Binding-site contacts:
Ligand atom C5 contacts residue ASN287 of chain 3.A at 3.7 Å.
Ligand atom C8 contacts residue VAL288 of chain 3.A at 4.4 Å (hydrophobic).
Ligand atom C6 contacts residue THR35 of chain 3.A at 4.1 Å.
Ligand atom C7 contacts residue ASN287 of chain 3.A at 3.6 Å.
Ligand atom C5 contacts residue THR35 of chain 3.A at 4.0 Å.
Ligand atom C1 contacts residue THR35 of chain 3.A at 3.7 Å.
Ligand atom O5 contacts residue ASN287 of chain 3.A at 2.4 Å (h-bond).
Ligand atom O5 contacts residue THR35 of chain 3.A at 3.1 Å.
Ligand atom O6 contacts residue THR35 of chain 3.A at 4.4 Å.
Ligand atom C1 contacts residue ASN287 of chain 3.A at 1.4 Å.
Ligand atom C2 contacts residue ASN287 of chain 3.A at 2.4 Å.
Ligand atom C8 contacts residue ARG276 of chain 3.A at 3.0 Å.
Ligand atom C7 contacts residue LYS303 of chain 3.A at 4.1 Å.
Ligand atom C4 contacts residue LYS303 of chain 3.A at 3.6 Å.
Ligand atom N2 contacts residue ASN287 of chain 3.A at 3.0 Å (h-bond).
Ligand atom O7 contacts residue ASN287 of chain 3.A at 3.9 Å.
Ligand atom N2 contacts residue ARG276 of chain 3.A at 4.5 Å.
Ligand atom C2 contacts residue LYS303 of chain 3.A at 4.0 Å.
Ligand atom O7 contacts residue LYS303 of chain 3.A at 3.1 Å (salt-bridge).
Ligand atom O5 contacts residue LYS303 of chain 3.A at 3.8 Å.
Ligand atom C3 contacts residue LYS303 of chain 3.A at 4.1 Å.
Ligand atom O4 contacts residue LYS303 of chain 3.A at 4.2 Å.
Ligand atom O3 contacts residue LYS303 of chain 3.A at 3.5 Å (salt-bridge).
Ligand atom C7 contacts residue ARG276 of chain 3.A at 4.2 Å.
Ligand atom C4 contacts residue ASN287 of chain 3.A at 4.0 Å.
Ligand atom C1 contacts residue VAL302 of chain 3.A at 4.1 Å (hydrophobic).
Ligand atom C3 contacts residue ASN287 of chain 3.A at 3.8 Å.
Ligand atom O6 contacts residue LYS303 of chain 3.A at 2.5 Å (salt-bridge).
Ligand atom C5 contacts residue LYS303 of chain 3.A at 4.3 Å.
Ligand atom O5 contacts residue VAL302 of chain 3.A at 4.2 Å.
Ligand atom C6 contacts residue LYS303 of chain 3.A at 3.7 Å.
Ligand atom C8 contacts residue ASN287 of chain 3.A at 3.5 Å.

Sequence of chain 3.A:
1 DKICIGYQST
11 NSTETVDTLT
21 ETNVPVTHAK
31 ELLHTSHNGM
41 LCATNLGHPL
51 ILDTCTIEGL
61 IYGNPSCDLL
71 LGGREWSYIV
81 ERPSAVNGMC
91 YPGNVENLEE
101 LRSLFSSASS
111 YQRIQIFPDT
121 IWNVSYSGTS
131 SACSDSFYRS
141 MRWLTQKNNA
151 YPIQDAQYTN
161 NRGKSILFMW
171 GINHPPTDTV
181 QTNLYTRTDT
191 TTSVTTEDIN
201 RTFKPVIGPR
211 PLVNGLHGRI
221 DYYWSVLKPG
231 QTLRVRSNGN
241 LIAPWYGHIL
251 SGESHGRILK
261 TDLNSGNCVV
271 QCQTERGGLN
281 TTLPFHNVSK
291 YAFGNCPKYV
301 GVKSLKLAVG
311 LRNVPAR

A small-molecule ligand and the protein it binds are described below.
Small molecule (SMILES): CC(=O)N[C@H]1[C@H](O[C@H]2[C@H](O)[C@@H](NC(C)=O)CO[C@@H]2CO)O[C@H](CO)[C@@H](O)[C@@H]1O